The protein below binds the small molecule below.
Small molecule (SMILES): CCCCC(=O)O

Binding-site contacts:
Ligand atom C5 contacts residue HIS1 of chain 1.D at 4.4 Å.
Ligand atom C3 contacts residue HIS1 of chain 1.D at 2.3 Å.
Ligand atom C2 contacts residue HIS1 of chain 1.D at 1.3 Å.
Ligand atom C3 contacts residue CYS7 of chain 1.D at 4.4 Å (hydrophobic).
Ligand atom C2 contacts residue PRO2 of chain 1.D at 3.9 Å (hydrophobic).
Ligand atom C4 contacts residue CYS7 of chain 1.D at 3.0 Å (hydrophobic).
Ligand atom C5 contacts residue CYS7 of chain 1.D at 2.8 Å (hydrophobic).
Ligand atom C4 contacts residue HIS1 of chain 1.D at 3.6 Å.
Ligand atom O1 contacts residue PRO2 of chain 1.D at 3.4 Å (h-bond).
Ligand atom O1 contacts residue HIS1 of chain 1.D at 2.2 Å (h-bond).
Ligand atom C6 contacts residue CYS7 of chain 1.D at 1.8 Å (hydrophobic).

Sequence of chain 1.D:
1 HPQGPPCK